Sequence of chain 2.A:
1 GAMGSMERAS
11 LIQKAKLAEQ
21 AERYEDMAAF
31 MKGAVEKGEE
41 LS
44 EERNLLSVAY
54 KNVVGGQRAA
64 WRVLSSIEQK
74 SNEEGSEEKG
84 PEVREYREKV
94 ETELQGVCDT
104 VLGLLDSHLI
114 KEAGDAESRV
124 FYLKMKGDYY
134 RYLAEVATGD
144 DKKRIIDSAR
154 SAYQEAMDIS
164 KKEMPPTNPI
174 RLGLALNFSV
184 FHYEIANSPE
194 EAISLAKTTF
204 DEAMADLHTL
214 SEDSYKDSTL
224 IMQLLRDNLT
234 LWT

Binding-site contacts:
Ligand atom O1P contacts residue ARG134 of chain 2.A at 2.8 Å (salt-bridge).
Ligand atom N contacts residue ASN231 of chain 2.A at 2.9 Å (h-bond).
Ligand atom ND2 contacts residue ASN55 of chain 2.A at 2.8 Å (h-bond).
Ligand atom O3P contacts residue ARG61 of chain 2.A at 2.9 Å (salt-bridge).
Ligand atom CA contacts residue LEU179 of chain 2.A at 3.5 Å (hydrophobic).
Ligand atom N contacts residue ASN180 of chain 2.A at 2.8 Å (h-bond).
Ligand atom C contacts residue LEU179 of chain 2.A at 3.5 Å (hydrophobic).
Ligand atom OD1 contacts residue VAL51 of chain 2.A at 3.5 Å.
Ligand atom N contacts residue GLU187 of chain 2.A at 3.4 Å (salt-bridge).
Ligand atom C contacts residue ASN231 of chain 2.A at 3.7 Å.
Ligand atom O contacts residue LYS54 of chain 2.A at 3.1 Å.
Ligand atom CB contacts residue ASN231 of chain 2.A at 3.7 Å.
Ligand atom N contacts residue LEU179 of chain 2.A at 3.4 Å.
Ligand atom CD contacts residue LEU227 of chain 2.A at 3.3 Å (hydrophobic).
Ligand atom O2P contacts residue ARG134 of chain 2.A at 2.9 Å (salt-bridge).
Ligand atom OG1 contacts residue ASN180 of chain 2.A at 3.0 Å (h-bond).
Ligand atom O3P contacts residue LYS54 of chain 2.A at 2.8 Å (salt-bridge).
Ligand atom O contacts residue VAL183 of chain 2.A at 3.4 Å.
Ligand atom O1P contacts residue ARG61 of chain 2.A at 3.0 Å (salt-bridge).
Ligand atom OD1 contacts residue LYS54 of chain 2.A at 3.4 Å.
Ligand atom CB contacts residue GLU187 of chain 2.A at 3.4 Å.
Ligand atom OE1 contacts residue LEU234 of chain 2.A at 3.2 Å.
Ligand atom O contacts residue LEU179 of chain 2.A at 3.5 Å.
Ligand atom CB contacts residue ASN180 of chain 2.A at 3.6 Å.
Ligand atom O contacts residue ASN231 of chain 2.A at 2.9 Å (h-bond).
Ligand atom CA contacts residue ASN231 of chain 2.A at 3.5 Å.
Ligand atom OG contacts residue GLU187 of chain 2.A at 2.6 Å (salt-bridge).
Ligand atom OG contacts residue TRP235 of chain 2.A at 2.9 Å (h-bond).
Ligand atom OG1 contacts residue LEU179 of chain 2.A at 3.6 Å.
Ligand atom P contacts residue ARG134 of chain 2.A at 3.8 Å.
Ligand atom CB contacts residue ASN180 of chain 2.A at 3.3 Å.
Ligand atom CA contacts residue ASN231 of chain 2.A at 3.7 Å.
Ligand atom OG1 contacts residue GLY176 of chain 2.A at 3.0 Å (h-bond).
Ligand atom O2P contacts residue TYR135 of chain 2.A at 2.7 Å (h-bond).
Ligand atom C contacts residue ASN180 of chain 2.A at 3.6 Å.
Ligand atom CB contacts residue LEU234 of chain 2.A at 3.6 Å (hydrophobic).
Ligand atom CA contacts residue ASN180 of chain 2.A at 3.8 Å.
Ligand atom P contacts residue ARG61 of chain 2.A at 3.7 Å.
Ligand atom O contacts residue LEU234 of chain 2.A at 3.7 Å.
Ligand atom CA contacts residue ASN180 of chain 2.A at 3.5 Å.

The protein below binds the small molecule below.
Small molecule (SMILES): C[C@H](NC(=O)[C@@H](N)CCC(N)=O)C(=O)N[C@@H](CO)C(=O)N[C@H](C(=O)N[C@@H](COP(=O)(O)O)C(=O)N[C@H](C(=O)N1CCC[C@H]1C(=O)N[C@H](CO)CC(N)=O)[C@@H](C)O)[C@@H](C)O